Binding-site contacts:
Ligand atom C18 contacts residue LEU437 of chain 1.A at 3.5 Å (hydrophobic).
Ligand atom C6 contacts residue LEU438 of chain 1.A at 4.4 Å (hydrophobic).
Ligand atom C19 contacts residue LEU437 of chain 1.A at 3.5 Å (hydrophobic).
Ligand atom C10 contacts residue LEU437 of chain 1.A at 4.3 Å (hydrophobic).
Ligand atom C7 contacts residue LEU438 of chain 1.A at 4.3 Å (hydrophobic).
Ligand atom C15 contacts residue LEU434 of chain 1.A at 3.9 Å (hydrophobic).
Ligand atom C16 contacts residue LEU430 of chain 1.A at 4.2 Å (hydrophobic).
Ligand atom C5 contacts residue PRO439 of chain 1.A at 4.0 Å (hydrophobic).
Ligand atom C6 contacts residue PRO439 of chain 1.A at 3.8 Å (hydrophobic).
Ligand atom C25 contacts residue LEU430 of chain 1.A at 4.2 Å (hydrophobic).
Ligand atom C23 contacts residue LEU430 of chain 1.A at 4.2 Å (hydrophobic).
Ligand atom C24 contacts residue LEU430 of chain 1.A at 3.8 Å (hydrophobic).
Ligand atom C23 contacts residue GLY429 of chain 1.A at 4.2 Å.
Ligand atom C22 contacts residue GLY429 of chain 1.A at 4.5 Å.
Ligand atom C24 contacts residue VAL426 of chain 1.A at 4.0 Å (hydrophobic).
Ligand atom C4 contacts residue PRO439 of chain 1.A at 3.6 Å (hydrophobic).
Ligand atom C6 contacts residue LEU437 of chain 1.A at 4.1 Å (hydrophobic).
Ligand atom C5 contacts residue LEU437 of chain 1.A at 3.9 Å (hydrophobic).
Ligand atom C24 contacts residue GLY429 of chain 1.A at 4.2 Å.
Ligand atom C27 contacts residue LEU430 of chain 1.A at 4.2 Å (hydrophobic).
Ligand atom C15 contacts residue OCT1 of chain 1.P at 4.5 Å.
Ligand atom C22 contacts residue LEU430 of chain 1.A at 4.1 Å (hydrophobic).
Ligand atom C8 contacts residue LEU437 of chain 1.A at 4.5 Å (hydrophobic).
Ligand atom C27 contacts residue VAL426 of chain 1.A at 3.8 Å (hydrophobic).
Ligand atom C15 contacts residue GLY433 of chain 1.A at 4.3 Å.
Ligand atom C16 contacts residue LEU434 of chain 1.A at 4.5 Å (hydrophobic).
Ligand atom C4 contacts residue LEU437 of chain 1.A at 4.1 Å (hydrophobic).
Ligand atom C6 contacts residue OCT1 of chain 1.P at 3.8 Å.
Ligand atom C7 contacts residue OCT1 of chain 1.P at 4.1 Å.
Ligand atom C18 contacts residue GLY433 of chain 1.A at 3.6 Å.

A small-molecule ligand and the protein it binds are described below.
Small molecule (SMILES): CC(C)CCC[C@@H](C)[C@H]1CC[C@H]2[C@@H]3CC=C4C[C@@H](O)CC[C@]4(C)[C@H]3CC[C@]12C

Sequence of chain 1.A:
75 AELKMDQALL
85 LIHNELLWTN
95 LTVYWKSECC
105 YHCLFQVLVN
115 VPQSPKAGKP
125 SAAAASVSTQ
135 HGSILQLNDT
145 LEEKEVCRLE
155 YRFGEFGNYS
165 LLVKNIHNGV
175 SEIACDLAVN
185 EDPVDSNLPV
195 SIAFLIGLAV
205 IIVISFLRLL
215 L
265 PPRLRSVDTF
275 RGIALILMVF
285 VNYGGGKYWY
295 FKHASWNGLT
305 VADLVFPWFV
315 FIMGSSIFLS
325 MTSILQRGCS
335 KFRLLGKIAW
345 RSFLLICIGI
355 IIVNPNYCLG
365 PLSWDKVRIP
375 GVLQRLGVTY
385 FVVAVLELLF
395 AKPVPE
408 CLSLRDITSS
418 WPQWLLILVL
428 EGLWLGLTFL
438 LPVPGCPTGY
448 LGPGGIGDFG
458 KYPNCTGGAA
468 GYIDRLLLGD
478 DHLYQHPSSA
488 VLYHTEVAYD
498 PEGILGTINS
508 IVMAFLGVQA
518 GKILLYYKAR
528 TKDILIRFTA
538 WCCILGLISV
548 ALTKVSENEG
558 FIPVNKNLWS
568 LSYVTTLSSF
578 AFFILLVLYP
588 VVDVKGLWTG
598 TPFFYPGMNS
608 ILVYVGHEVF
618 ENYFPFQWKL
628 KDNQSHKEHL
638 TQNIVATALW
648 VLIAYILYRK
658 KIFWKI